Binding-site contacts:
Ligand atom C5 contacts residue ASN709 of chain 1.A at 3.7 Å.
Ligand atom C2 contacts residue ASN709 of chain 1.A at 2.4 Å.
Ligand atom C8 contacts residue GLY1131 of chain 1.A at 3.7 Å.
Ligand atom C8 contacts residue ASN709 of chain 1.A at 4.3 Å.
Ligand atom C1 contacts residue ASN709 of chain 1.A at 1.4 Å.
Ligand atom O5 contacts residue ASN709 of chain 1.A at 2.4 Å (h-bond).
Ligand atom C7 contacts residue ASN709 of chain 1.A at 3.1 Å.
Ligand atom O7 contacts residue ASN709 of chain 1.A at 3.0 Å (h-bond).
Ligand atom N2 contacts residue ASN709 of chain 1.A at 2.9 Å (h-bond).
Ligand atom O6 contacts residue ASN709 of chain 1.A at 4.4 Å.
Ligand atom O6 contacts residue ASP796 of chain 1.B at 4.3 Å.
Ligand atom C3 contacts residue ASN709 of chain 1.A at 3.8 Å.
Ligand atom C4 contacts residue ASN709 of chain 1.A at 4.2 Å.
Ligand atom C8 contacts residue ILE1130 of chain 1.A at 3.8 Å (hydrophobic).

Sequence of chain 1.B:
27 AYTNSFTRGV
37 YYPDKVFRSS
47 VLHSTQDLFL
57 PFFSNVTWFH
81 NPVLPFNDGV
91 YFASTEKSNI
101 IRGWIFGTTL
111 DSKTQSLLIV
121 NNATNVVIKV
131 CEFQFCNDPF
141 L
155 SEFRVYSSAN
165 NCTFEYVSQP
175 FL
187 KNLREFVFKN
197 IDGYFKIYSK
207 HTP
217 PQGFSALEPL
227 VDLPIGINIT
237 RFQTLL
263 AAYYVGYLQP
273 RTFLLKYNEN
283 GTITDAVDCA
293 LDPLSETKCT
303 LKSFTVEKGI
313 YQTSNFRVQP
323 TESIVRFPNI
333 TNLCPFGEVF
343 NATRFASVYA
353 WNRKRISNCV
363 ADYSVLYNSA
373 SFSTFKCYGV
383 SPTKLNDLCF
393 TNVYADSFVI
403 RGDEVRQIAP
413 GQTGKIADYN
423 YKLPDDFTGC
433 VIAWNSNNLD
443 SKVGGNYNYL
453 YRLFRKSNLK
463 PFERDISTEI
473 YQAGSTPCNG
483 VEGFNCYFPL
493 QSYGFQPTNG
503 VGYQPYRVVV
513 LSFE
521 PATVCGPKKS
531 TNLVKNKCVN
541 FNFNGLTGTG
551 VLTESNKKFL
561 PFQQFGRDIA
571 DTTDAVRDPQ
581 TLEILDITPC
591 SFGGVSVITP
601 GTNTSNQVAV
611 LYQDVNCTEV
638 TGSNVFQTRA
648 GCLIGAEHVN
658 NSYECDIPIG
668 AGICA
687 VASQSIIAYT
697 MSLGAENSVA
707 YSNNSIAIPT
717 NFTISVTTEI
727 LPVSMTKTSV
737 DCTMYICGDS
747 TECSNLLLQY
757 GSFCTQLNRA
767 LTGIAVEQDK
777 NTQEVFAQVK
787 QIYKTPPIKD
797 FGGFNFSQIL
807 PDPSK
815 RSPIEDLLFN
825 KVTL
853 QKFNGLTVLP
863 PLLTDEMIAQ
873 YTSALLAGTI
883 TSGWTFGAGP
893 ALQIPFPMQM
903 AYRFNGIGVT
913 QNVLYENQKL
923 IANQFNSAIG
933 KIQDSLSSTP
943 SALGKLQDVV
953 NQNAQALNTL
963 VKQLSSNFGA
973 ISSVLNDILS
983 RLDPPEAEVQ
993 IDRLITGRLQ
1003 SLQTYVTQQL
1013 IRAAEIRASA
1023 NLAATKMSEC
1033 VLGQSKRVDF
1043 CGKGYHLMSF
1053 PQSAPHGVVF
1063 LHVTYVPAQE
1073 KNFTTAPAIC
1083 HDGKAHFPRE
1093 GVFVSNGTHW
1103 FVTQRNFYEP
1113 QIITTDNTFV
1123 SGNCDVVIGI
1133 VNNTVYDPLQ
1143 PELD

This small molecule binds to this protein.
Small molecule (SMILES): CC(=O)N[C@@H]1[C@@H](O)[C@H](O)[C@@H](CO)O[C@H]1O

Sequence of chain 1.A:
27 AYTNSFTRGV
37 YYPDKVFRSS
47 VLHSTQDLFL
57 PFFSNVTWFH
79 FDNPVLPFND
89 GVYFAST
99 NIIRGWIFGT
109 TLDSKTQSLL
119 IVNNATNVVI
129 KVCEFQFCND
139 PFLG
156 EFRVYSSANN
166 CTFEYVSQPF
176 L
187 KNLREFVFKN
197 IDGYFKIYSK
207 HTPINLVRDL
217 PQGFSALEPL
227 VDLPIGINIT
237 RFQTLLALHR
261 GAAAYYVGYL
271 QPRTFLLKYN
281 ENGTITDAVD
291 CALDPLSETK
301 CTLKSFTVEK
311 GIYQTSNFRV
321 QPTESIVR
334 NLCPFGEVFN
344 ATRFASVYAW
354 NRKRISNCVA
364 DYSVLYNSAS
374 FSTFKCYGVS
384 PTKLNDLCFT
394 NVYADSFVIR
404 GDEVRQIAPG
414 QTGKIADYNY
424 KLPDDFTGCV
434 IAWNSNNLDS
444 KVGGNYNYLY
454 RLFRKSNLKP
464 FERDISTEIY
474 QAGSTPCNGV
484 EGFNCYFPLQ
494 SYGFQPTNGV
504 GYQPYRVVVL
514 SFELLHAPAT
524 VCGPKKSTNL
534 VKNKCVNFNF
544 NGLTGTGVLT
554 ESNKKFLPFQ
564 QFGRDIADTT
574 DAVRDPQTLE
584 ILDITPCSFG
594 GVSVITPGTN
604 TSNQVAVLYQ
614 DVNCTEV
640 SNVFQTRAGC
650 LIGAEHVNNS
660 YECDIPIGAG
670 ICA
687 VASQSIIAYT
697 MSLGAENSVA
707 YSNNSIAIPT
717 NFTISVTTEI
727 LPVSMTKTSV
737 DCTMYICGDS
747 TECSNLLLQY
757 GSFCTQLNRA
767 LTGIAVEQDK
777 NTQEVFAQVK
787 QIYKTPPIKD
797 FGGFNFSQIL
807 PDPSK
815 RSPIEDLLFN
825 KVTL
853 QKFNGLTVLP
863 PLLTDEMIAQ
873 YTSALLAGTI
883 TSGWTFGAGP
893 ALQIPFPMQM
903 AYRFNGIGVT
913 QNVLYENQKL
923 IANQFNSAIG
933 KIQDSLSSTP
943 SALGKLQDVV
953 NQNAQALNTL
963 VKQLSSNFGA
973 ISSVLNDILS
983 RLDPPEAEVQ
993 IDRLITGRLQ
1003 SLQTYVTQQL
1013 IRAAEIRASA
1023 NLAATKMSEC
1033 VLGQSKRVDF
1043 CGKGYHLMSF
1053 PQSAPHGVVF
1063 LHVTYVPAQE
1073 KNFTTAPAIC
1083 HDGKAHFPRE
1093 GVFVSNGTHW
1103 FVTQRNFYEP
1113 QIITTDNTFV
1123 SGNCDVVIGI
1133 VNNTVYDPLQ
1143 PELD